Sequence of chain 1.A:
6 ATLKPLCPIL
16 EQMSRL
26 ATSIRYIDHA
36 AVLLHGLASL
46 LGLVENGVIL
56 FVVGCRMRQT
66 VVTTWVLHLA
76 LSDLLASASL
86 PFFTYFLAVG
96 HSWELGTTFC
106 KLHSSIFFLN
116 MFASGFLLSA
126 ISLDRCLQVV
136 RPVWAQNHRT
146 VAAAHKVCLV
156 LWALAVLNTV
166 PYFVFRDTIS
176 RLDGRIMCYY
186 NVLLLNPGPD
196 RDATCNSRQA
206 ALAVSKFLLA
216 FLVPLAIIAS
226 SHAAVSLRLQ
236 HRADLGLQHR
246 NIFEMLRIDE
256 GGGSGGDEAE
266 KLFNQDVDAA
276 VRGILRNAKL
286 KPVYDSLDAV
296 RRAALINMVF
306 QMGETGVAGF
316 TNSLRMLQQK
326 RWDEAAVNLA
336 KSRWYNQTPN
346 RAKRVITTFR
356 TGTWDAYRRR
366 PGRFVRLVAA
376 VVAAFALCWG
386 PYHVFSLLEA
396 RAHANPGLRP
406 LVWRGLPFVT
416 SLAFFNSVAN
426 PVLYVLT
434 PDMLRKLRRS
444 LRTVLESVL

This small molecule binds to this protein.
Small molecule (SMILES): CN([C@@H]1CCc2c(c3ccccc3n2CC(=O)O)C1)S(=O)(=O)c1ccc(F)cc1

Binding-site contacts:
Ligand atom O20 contacts residue TYR387 of chain 1.A at 4.2 Å.
Ligand atom F28 contacts residue VAL407 of chain 1.A at 4.1 Å.
Ligand atom C6 contacts residue TYR184 of chain 1.A at 4.0 Å (hydrophobic).
Ligand atom C25 contacts residue TYR184 of chain 1.A at 3.8 Å (hydrophobic).
Ligand atom C6 contacts residue THR415 of chain 1.A at 4.1 Å.
Ligand atom C13 contacts residue PHE112 of chain 1.A at 3.5 Å (hydrophobic).
Ligand atom C27 contacts residue LEU411 of chain 1.A at 4.2 Å (hydrophobic).
Ligand atom C9 contacts residue PHE88 of chain 1.A at 4.2 Å (hydrophobic).
Ligand atom C17 contacts residue TYR387 of chain 1.A at 4.0 Å (hydrophobic).
Ligand atom N16 contacts residue THR415 of chain 1.A at 3.5 Å.
Ligand atom C26 contacts residue TYR184 of chain 1.A at 3.5 Å (hydrophobic).
Ligand atom C24 contacts residue MET18 of chain 1.A at 4.0 Å (hydrophobic).
Ligand atom C18 contacts residue TYR387 of chain 1.A at 3.5 Å (hydrophobic).
Ligand atom O20 contacts residue ARG171 of chain 1.A at 2.9 Å (salt-bridge).
Ligand atom C18 contacts residue TYR185 of chain 1.A at 4.0 Å (hydrophobic).
Ligand atom C15 contacts residue ARG171 of chain 1.A at 4.1 Å.
Ligand atom C17 contacts residue THR415 of chain 1.A at 3.3 Å.
Ligand atom C7 contacts residue THR415 of chain 1.A at 4.0 Å.
Ligand atom O19 contacts residue TYR185 of chain 1.A at 3.5 Å (h-bond).
Ligand atom O22 contacts residue PGO1 of chain 1.Q at 3.5 Å.
Ligand atom C26 contacts residue MET18 of chain 1.A at 3.5 Å (hydrophobic).
Ligand atom O22 contacts residue PHE91 of chain 1.A at 4.2 Å.
Ligand atom C27 contacts residue MET18 of chain 1.A at 3.9 Å (hydrophobic).
Ligand atom C15 contacts residue THR415 of chain 1.A at 3.8 Å.
Ligand atom O20 contacts residue PHE113 of chain 1.A at 4.0 Å.
Ligand atom O19 contacts residue TYR387 of chain 1.A at 2.7 Å (h-bond).
Ligand atom C29 contacts residue PRO412 of chain 1.A at 4.0 Å (hydrophobic).
Ligand atom C18 contacts residue ARG171 of chain 1.A at 4.1 Å.
Ligand atom C1 contacts residue PHE91 of chain 1.A at 4.2 Å (hydrophobic).
Ligand atom F28 contacts residue TRP408 of chain 1.A at 3.6 Å.
Ligand atom C18 contacts residue TYR184 of chain 1.A at 4.0 Å (hydrophobic).
Ligand atom F28 contacts residue MET18 of chain 1.A at 4.2 Å.
Ligand atom C25 contacts residue MET18 of chain 1.A at 3.6 Å (hydrophobic).
Ligand atom O20 contacts residue TYR185 of chain 1.A at 3.7 Å.
Ligand atom C14 contacts residue PHE112 of chain 1.A at 3.6 Å (hydrophobic).
Ligand atom O20 contacts residue TYR184 of chain 1.A at 3.7 Å.
Ligand atom O19 contacts residue TYR184 of chain 1.A at 4.2 Å.
Ligand atom C14 contacts residue ARG171 of chain 1.A at 4.1 Å.
Ligand atom C7 contacts residue TYR184 of chain 1.A at 4.2 Å (hydrophobic).
Ligand atom F28 contacts residue LEU411 of chain 1.A at 3.7 Å.